Binding-site contacts:
Ligand atom C1 contacts residue ASN280 of chain 54.E at 1.4 Å.
Ligand atom N2 contacts residue ASN280 of chain 54.E at 2.9 Å (h-bond).
Ligand atom C4 contacts residue ASN280 of chain 54.E at 4.2 Å.
Ligand atom C8 contacts residue ARG324 of chain 54.E at 4.2 Å.
Ligand atom O5 contacts residue ASN280 of chain 54.E at 2.4 Å (h-bond).
Ligand atom O7 contacts residue ASN280 of chain 54.E at 4.4 Å.
Ligand atom C2 contacts residue ASN280 of chain 54.E at 2.5 Å.
Ligand atom C7 contacts residue ASN280 of chain 54.E at 3.9 Å.
Ligand atom C8 contacts residue GLY296 of chain 54.E at 4.4 Å.
Ligand atom C3 contacts residue ASN280 of chain 54.E at 3.8 Å.
Ligand atom C5 contacts residue ASN280 of chain 54.E at 3.7 Å.

The small molecule below binds the protein below.
Small molecule (SMILES): CC(=O)N[C@H]1[C@H](O[C@H]2[C@H](O)[C@@H](NC(C)=O)CO[C@@H]2CO)O[C@H](CO)[C@@H](O)[C@@H]1O

Sequence of chain 54.E:
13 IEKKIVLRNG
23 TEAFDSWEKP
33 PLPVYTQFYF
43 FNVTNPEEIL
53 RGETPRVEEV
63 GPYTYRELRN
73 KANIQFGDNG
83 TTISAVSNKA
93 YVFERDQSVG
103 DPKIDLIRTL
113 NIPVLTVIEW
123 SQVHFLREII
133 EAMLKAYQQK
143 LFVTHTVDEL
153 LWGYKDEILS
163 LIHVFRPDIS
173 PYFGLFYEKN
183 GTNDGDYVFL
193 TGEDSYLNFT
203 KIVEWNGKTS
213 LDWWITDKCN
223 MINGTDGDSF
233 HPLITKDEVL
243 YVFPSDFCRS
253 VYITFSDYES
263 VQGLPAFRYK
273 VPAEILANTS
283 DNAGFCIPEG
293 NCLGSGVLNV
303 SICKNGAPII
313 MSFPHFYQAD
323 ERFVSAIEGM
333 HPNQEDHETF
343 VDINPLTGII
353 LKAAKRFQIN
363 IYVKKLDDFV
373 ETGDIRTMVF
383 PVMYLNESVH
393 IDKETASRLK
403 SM